Binding-site contacts:
Ligand atom C4 contacts residue ASN289 of chain 1.B at 4.3 Å.
Ligand atom C2 contacts residue ASP278 of chain 1.B at 3.8 Å.
Ligand atom C7 contacts residue ASP278 of chain 1.B at 3.6 Å.
Ligand atom C8 contacts residue CYS277 of chain 1.B at 4.1 Å (hydrophobic).
Ligand atom C1 contacts residue ASN289 of chain 1.B at 1.4 Å.
Ligand atom C7 contacts residue ASN289 of chain 1.B at 3.8 Å.
Ligand atom O5 contacts residue ASN289 of chain 1.B at 2.4 Å (h-bond).
Ligand atom N2 contacts residue ASN289 of chain 1.B at 3.1 Å (h-bond).
Ligand atom C8 contacts residue ASN289 of chain 1.B at 4.2 Å.
Ligand atom C8 contacts residue CYS46 of chain 1.B at 4.3 Å (hydrophobic).
Ligand atom C1 contacts residue ASP278 of chain 1.B at 3.6 Å.
Ligand atom C2 contacts residue ASN289 of chain 1.B at 2.7 Å.
Ligand atom N2 contacts residue ASP278 of chain 1.B at 2.9 Å (salt-bridge).
Ligand atom C5 contacts residue ASN289 of chain 1.B at 3.6 Å.
Ligand atom C3 contacts residue ASN289 of chain 1.B at 4.0 Å.
Ligand atom C8 contacts residue ASP278 of chain 1.B at 3.4 Å.
Ligand atom O7 contacts residue ASN289 of chain 1.B at 4.0 Å.

The small molecule below binds the protein below.
Small molecule (SMILES): CC(=O)N[C@@H]1[C@@H](O)[C@H](O)[C@@H](CO)O[C@H]1O

Sequence of chain 1.B:
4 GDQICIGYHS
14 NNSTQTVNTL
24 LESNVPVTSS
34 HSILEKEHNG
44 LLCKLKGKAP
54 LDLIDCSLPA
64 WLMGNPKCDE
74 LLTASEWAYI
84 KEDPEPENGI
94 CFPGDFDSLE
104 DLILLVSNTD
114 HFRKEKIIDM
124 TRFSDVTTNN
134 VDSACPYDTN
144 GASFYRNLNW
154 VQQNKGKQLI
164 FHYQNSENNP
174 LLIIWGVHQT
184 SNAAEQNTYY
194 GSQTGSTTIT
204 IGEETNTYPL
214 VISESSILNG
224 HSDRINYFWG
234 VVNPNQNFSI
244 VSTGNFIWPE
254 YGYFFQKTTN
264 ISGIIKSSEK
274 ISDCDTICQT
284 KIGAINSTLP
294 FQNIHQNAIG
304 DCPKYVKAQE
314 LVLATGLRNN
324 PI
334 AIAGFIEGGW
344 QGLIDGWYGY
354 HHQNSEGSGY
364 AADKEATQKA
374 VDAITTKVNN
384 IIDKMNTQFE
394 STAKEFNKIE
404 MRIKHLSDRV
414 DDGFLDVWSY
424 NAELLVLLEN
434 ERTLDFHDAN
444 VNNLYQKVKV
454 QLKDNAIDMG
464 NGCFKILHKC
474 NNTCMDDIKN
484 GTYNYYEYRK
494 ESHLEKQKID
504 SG